Binding-site contacts:
Ligand atom O6 contacts residue ASN431 of chain 1.A at 4.4 Å.
Ligand atom C5 contacts residue ASN431 of chain 1.A at 3.7 Å.
Ligand atom O6 contacts residue PHE284 of chain 1.A at 4.3 Å.
Ligand atom C8 contacts residue ASN431 of chain 1.A at 4.3 Å.
Ligand atom C4 contacts residue ASN431 of chain 1.A at 4.2 Å.
Ligand atom N2 contacts residue ASN431 of chain 1.A at 2.9 Å (h-bond).
Ligand atom O7 contacts residue ASP430 of chain 1.A at 4.1 Å.
Ligand atom O7 contacts residue ASN431 of chain 1.A at 3.0 Å (h-bond).
Ligand atom C2 contacts residue ASN431 of chain 1.A at 2.5 Å.
Ligand atom O5 contacts residue ASN431 of chain 1.A at 2.4 Å (h-bond).
Ligand atom C3 contacts residue ASN431 of chain 1.A at 3.8 Å.
Ligand atom O6 contacts residue GLU432 of chain 1.A at 4.0 Å.
Ligand atom C6 contacts residue GLU432 of chain 1.A at 4.1 Å.
Ligand atom C1 contacts residue ASN431 of chain 1.A at 1.4 Å.
Ligand atom C7 contacts residue ASN431 of chain 1.A at 3.1 Å.

Sequence of chain 1.A:
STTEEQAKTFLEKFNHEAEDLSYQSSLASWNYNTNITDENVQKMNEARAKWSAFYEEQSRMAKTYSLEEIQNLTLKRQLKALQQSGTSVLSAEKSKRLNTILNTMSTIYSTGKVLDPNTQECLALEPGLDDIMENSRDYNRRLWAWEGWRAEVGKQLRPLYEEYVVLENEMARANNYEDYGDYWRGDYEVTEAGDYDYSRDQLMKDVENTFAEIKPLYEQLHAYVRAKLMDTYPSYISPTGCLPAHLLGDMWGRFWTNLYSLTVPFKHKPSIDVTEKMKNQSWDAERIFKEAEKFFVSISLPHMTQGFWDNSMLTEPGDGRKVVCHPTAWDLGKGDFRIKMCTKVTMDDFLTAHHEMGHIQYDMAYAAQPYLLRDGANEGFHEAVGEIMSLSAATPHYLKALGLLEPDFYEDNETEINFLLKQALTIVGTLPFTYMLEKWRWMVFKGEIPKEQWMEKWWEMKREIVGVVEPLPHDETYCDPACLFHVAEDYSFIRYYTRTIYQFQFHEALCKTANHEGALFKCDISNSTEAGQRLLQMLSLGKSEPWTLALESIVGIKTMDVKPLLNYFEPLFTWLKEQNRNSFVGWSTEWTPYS

A protein and the small-molecule ligand that binds it are described below.
Small molecule (SMILES): CC(=O)N[C@@H]1[C@@H](O)[C@H](O)[C@@H](CO)O[C@H]1O